The protein below binds the small molecule below.
Small molecule (SMILES): CC(=O)N[C@H]1[C@H](O[C@H]2[C@H](O)[C@@H](NC(C)=O)CO[C@@H]2CO)O[C@H](CO)[C@@H](O[C@@H]2O[C@H](CO)[C@@H](O)[C@H](O[C@H]3O[C@H](CO)[C@@H](O)[C@H](O)[C@@H]3O)[C@@H]2O)[C@@H]1O

Binding-site contacts:
Ligand atom C7 contacts residue GLN27 of chain 1.F at 3.3 Å.
Ligand atom O4 contacts residue ASP326 of chain 1.F at 3.9 Å.
Ligand atom C6 contacts residue ARG346 of chain 1.F at 3.7 Å.
Ligand atom O5 contacts residue TYR29 of chain 1.F at 3.7 Å.
Ligand atom N2 contacts residue SER378 of chain 1.F at 4.2 Å.
Ligand atom C8 contacts residue TYR29 of chain 1.F at 3.5 Å (hydrophobic).
Ligand atom O6 contacts residue ASP326 of chain 1.F at 2.8 Å (salt-bridge).
Ligand atom C5 contacts residue ARG346 of chain 1.F at 3.8 Å.
Ligand atom C7 contacts residue SER378 of chain 1.F at 3.7 Å.
Ligand atom C6 contacts residue TYR29 of chain 1.F at 3.6 Å (hydrophobic).
Ligand atom C1 contacts residue TYR29 of chain 1.F at 4.2 Å (hydrophobic).
Ligand atom C1 contacts residue ARG346 of chain 1.F at 3.5 Å.
Ligand atom C6 contacts residue GLU325 of chain 1.F at 3.6 Å.
Ligand atom C7 contacts residue TYR29 of chain 1.F at 4.2 Å (hydrophobic).
Ligand atom C2 contacts residue ARG346 of chain 1.F at 3.8 Å.
Ligand atom C8 contacts residue GLU49 of chain 1.F at 3.4 Å.
Ligand atom O6 contacts residue ARG346 of chain 1.F at 2.9 Å (salt-bridge).
Ligand atom C3 contacts residue ASP326 of chain 1.F at 3.6 Å.
Ligand atom C1 contacts residue ASN376 of chain 1.F at 1.4 Å.
Ligand atom C5 contacts residue TYR29 of chain 1.F at 3.1 Å (hydrophobic).
Ligand atom N2 contacts residue GLN27 of chain 1.F at 4.2 Å.
Ligand atom O5 contacts residue ARG346 of chain 1.F at 2.9 Å (salt-bridge).
Ligand atom N2 contacts residue ASN376 of chain 1.F at 3.2 Å (h-bond).
Ligand atom C1 contacts residue GLN27 of chain 1.F at 4.2 Å.
Ligand atom C2 contacts residue ASN376 of chain 1.F at 2.6 Å.
Ligand atom C5 contacts residue ASN376 of chain 1.F at 3.4 Å.
Ligand atom O6 contacts residue GLU325 of chain 1.F at 3.8 Å.
Ligand atom C8 contacts residue GLN27 of chain 1.F at 3.9 Å.
Ligand atom C4 contacts residue TYR29 of chain 1.F at 4.2 Å (hydrophobic).
Ligand atom O7 contacts residue SER378 of chain 1.F at 4.2 Å.
Ligand atom O7 contacts residue GLN27 of chain 1.F at 2.4 Å (h-bond).
Ligand atom C6 contacts residue ASP326 of chain 1.F at 4.1 Å.
Ligand atom C8 contacts residue SER378 of chain 1.F at 3.1 Å.
Ligand atom C4 contacts residue ASP326 of chain 1.F at 4.2 Å.
Ligand atom C7 contacts residue ASN376 of chain 1.F at 4.1 Å.
Ligand atom O4 contacts residue TYR29 of chain 1.F at 4.2 Å.
Ligand atom C3 contacts residue ASN376 of chain 1.F at 3.8 Å.
Ligand atom C4 contacts residue ARG346 of chain 1.F at 4.2 Å.
Ligand atom C4 contacts residue ASN376 of chain 1.F at 4.1 Å.
Ligand atom O5 contacts residue ASN376 of chain 1.F at 2.0 Å (h-bond).

Sequence of chain 1.F:
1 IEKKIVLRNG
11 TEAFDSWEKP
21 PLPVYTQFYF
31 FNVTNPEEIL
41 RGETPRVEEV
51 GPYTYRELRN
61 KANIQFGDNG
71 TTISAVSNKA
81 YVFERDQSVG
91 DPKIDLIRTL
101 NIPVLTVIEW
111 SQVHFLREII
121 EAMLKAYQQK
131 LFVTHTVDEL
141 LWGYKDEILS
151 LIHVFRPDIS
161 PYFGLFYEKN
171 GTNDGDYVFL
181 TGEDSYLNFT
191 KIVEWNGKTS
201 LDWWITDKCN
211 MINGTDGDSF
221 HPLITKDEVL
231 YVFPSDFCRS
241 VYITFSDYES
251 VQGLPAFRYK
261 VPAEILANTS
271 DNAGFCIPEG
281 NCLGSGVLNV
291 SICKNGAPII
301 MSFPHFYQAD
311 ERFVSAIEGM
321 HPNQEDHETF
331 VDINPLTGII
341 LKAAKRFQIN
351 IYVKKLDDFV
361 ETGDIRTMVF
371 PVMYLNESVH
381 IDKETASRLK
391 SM